Sequence of chain 1.C:
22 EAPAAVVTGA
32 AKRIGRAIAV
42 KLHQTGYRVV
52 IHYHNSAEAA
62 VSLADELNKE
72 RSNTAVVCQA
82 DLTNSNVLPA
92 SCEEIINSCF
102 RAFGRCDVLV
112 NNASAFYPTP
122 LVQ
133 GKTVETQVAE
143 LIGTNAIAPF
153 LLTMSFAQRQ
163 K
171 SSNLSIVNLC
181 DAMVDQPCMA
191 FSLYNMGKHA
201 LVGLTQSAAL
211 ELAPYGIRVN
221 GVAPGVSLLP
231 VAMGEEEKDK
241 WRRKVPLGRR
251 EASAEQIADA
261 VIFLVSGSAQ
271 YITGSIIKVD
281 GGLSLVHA

Binding-site contacts:
Ligand atom C2 contacts residue PHE117 of chain 1.C at 3.4 Å (hydrophobic).
Ligand atom C6 contacts residue NAP1 of chain 1.W at 3.6 Å.
Ligand atom CAF contacts residue LEU228 of chain 1.C at 3.4 Å (hydrophobic).
Ligand atom CAD contacts residue NAP1 of chain 1.W at 3.4 Å.
Ligand atom NAB contacts residue ASP181 of chain 1.C at 3.6 Å (salt-bridge).
Ligand atom N1 contacts residue NAP1 of chain 1.W at 2.8 Å (h-bond).
Ligand atom CAA contacts residue D1D1 of chain 1.Z at 0.8 Å.
Ligand atom CAG contacts residue D1D1 of chain 1.Z at 2.0 Å.
Ligand atom NAC contacts residue PHE117 of chain 1.C at 3.5 Å.
Ligand atom C2 contacts residue NAP1 of chain 1.W at 3.5 Å.
Ligand atom CAD contacts residue PRO230 of chain 1.C at 3.7 Å (hydrophobic).
Ligand atom C6 contacts residue PHE117 of chain 1.C at 3.6 Å (hydrophobic).
Ligand atom NAB contacts residue TYR194 of chain 1.C at 2.8 Å (h-bond).
Ligand atom N3 contacts residue NAP1 of chain 1.W at 3.2 Å (h-bond).
Ligand atom CAF contacts residue D1D1 of chain 1.Z at 2.6 Å.
Ligand atom CAF contacts residue PRO230 of chain 1.C at 3.4 Å (hydrophobic).
Ligand atom NAB contacts residue D1D1 of chain 1.Z at 2.9 Å (h-bond).
Ligand atom CAL contacts residue LEU229 of chain 1.C at 3.6 Å (hydrophobic).
Ligand atom SAK contacts residue PRO230 of chain 1.C at 3.7 Å.
Ligand atom NAB contacts residue NAP1 of chain 1.W at 3.4 Å.
Ligand atom CAG contacts residue PRO230 of chain 1.C at 2.8 Å (hydrophobic).
Ligand atom CAD contacts residue D1D1 of chain 1.Z at 2.3 Å.
Ligand atom C6 contacts residue TYR194 of chain 1.C at 3.7 Å (hydrophobic).
Ligand atom CAD contacts residue LEU229 of chain 1.C at 3.3 Å (hydrophobic).
Ligand atom CAO contacts residue PRO230 of chain 1.C at 3.1 Å (hydrophobic).
Ligand atom C5 contacts residue NAP1 of chain 1.W at 3.5 Å.
Ligand atom C4 contacts residue NAP1 of chain 1.W at 3.7 Å.
Ligand atom SAK contacts residue NAP1 of chain 1.W at 3.5 Å (h-bond).
Ligand atom CAG contacts residue PHE117 of chain 1.C at 3.2 Å (hydrophobic).
Ligand atom N1 contacts residue PHE117 of chain 1.C at 3.6 Å.
Ligand atom CAL contacts residue D1D1 of chain 1.Z at 1.4 Å.
Ligand atom CAE contacts residue PRO230 of chain 1.C at 3.4 Å (hydrophobic).
Ligand atom CAO contacts residue D1D1 of chain 1.Z at 2.6 Å.
Ligand atom NAC contacts residue NAP1 of chain 1.W at 3.1 Å (h-bond).
Ligand atom CAF contacts residue NAP1 of chain 1.W at 3.0 Å.
Ligand atom SAK contacts residue ARG34 of chain 1.C at 3.5 Å (salt-bridge).
Ligand atom C5 contacts residue D1D1 of chain 1.Z at 3.4 Å.
Ligand atom CAE contacts residue D1D1 of chain 1.Z at 0.7 Å.
Ligand atom NAC contacts residue SER115 of chain 1.C at 3.0 Å (h-bond).
Ligand atom CAA contacts residue LEU229 of chain 1.C at 3.5 Å (hydrophobic).

This small molecule binds to this protein.
Small molecule (SMILES): Cc1ccc(Sc2cc(N)nc(N)n2)cc1